A small-molecule ligand and the protein it binds are described below.
Small molecule (SMILES): O=P(O)(O)O[C@@H]1[C@H](O)[C@@H](CO[P](=O)(O)O[P](=O)(O)OC[C@H]2O[C@@H](O)[C@H](O)[C@@H]2O)O[C@H]1n1cnc2c1ncn1ccnc21

Sequence of chain 1.A:
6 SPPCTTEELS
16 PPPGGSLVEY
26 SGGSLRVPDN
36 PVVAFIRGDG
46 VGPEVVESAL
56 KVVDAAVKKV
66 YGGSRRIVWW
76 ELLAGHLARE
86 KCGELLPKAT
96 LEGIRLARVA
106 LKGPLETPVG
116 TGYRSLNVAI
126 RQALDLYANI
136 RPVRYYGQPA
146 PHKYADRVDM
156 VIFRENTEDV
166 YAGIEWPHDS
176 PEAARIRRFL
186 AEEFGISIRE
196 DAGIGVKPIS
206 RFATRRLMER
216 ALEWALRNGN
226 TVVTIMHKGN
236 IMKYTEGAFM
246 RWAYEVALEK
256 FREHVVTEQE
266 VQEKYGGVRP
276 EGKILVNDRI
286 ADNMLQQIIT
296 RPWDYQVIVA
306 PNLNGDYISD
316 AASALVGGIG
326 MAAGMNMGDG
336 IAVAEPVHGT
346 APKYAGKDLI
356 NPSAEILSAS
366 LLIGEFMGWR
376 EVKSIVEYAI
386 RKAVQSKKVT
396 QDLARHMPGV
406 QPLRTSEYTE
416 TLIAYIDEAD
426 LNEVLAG

Binding-site contacts:
Ligand atom C6 contacts residue SER69 of chain 1.A at 3.7 Å.
Ligand atom P3 contacts residue GLY373 of chain 1.A at 4.2 Å.
Ligand atom N6 contacts residue SER69 of chain 1.A at 2.5 Å (h-bond).
Ligand atom C8 contacts residue TYR66 of chain 1.A at 3.7 Å (hydrophobic).
Ligand atom N7 contacts residue SER69 of chain 1.A at 3.8 Å.
Ligand atom N3 contacts residue ARG70 of chain 1.A at 3.7 Å.
Ligand atom N1 contacts residue ARG70 of chain 1.A at 3.4 Å.
Ligand atom P3 contacts residue ARG375 of chain 1.A at 3.6 Å.
Ligand atom P3 contacts residue GLU376 of chain 1.A at 3.8 Å.
Ligand atom C1 contacts residue ASP34 of chain 1.A at 3.6 Å.
Ligand atom O2' contacts residue GLU376 of chain 1.A at 3.2 Å (salt-bridge).
Ligand atom C5 contacts residue TYR66 of chain 1.A at 3.9 Å (hydrophobic).
Ligand atom O8 contacts residue ARG375 of chain 1.A at 3.1 Å (salt-bridge).
Ligand atom C5 contacts residue ARG70 of chain 1.A at 4.1 Å.
Ligand atom O9 contacts residue TYR66 of chain 1.A at 3.8 Å.
Ligand atom C1 contacts residue ARG70 of chain 1.A at 3.6 Å.
Ligand atom O3' contacts residue GLU376 of chain 1.A at 3.7 Å.
Ligand atom O8 contacts residue TRP374 of chain 1.A at 3.3 Å.
Ligand atom O8 contacts residue TYR66 of chain 1.A at 2.5 Å (h-bond).
Ligand atom O9 contacts residue GLY373 of chain 1.A at 3.7 Å.
Ligand atom C9 contacts residue ASP34 of chain 1.A at 3.2 Å.
Ligand atom O9 contacts residue TRP374 of chain 1.A at 4.0 Å.
Ligand atom P3 contacts residue TYR66 of chain 1.A at 3.7 Å.
Ligand atom N7 contacts residue TYR66 of chain 1.A at 3.3 Å.
Ligand atom O7 contacts residue GLY373 of chain 1.A at 3.7 Å.
Ligand atom C2 contacts residue ARG70 of chain 1.A at 3.1 Å.
Ligand atom C1' contacts residue GLU376 of chain 1.A at 3.6 Å.
Ligand atom C6 contacts residue ARG70 of chain 1.A at 3.8 Å.
Ligand atom P3 contacts residue ARG70 of chain 1.A at 4.0 Å.
Ligand atom C9 contacts residue ARG70 of chain 1.A at 3.4 Å.
Ligand atom O7 contacts residue ARG375 of chain 1.A at 3.3 Å (salt-bridge).
Ligand atom O8 contacts residue GLU376 of chain 1.A at 2.7 Å (salt-bridge).
Ligand atom O7 contacts residue GLU376 of chain 1.A at 4.0 Å.
Ligand atom C4 contacts residue ARG70 of chain 1.A at 3.9 Å.
Ligand atom O9 contacts residue ARG70 of chain 1.A at 2.9 Å (salt-bridge).
Ligand atom O8 contacts residue ARG70 of chain 1.A at 4.1 Å.
Ligand atom C1 contacts residue SER69 of chain 1.A at 3.4 Å.
Ligand atom O9 contacts residue ARG375 of chain 1.A at 4.1 Å.
Ligand atom C2' contacts residue GLU376 of chain 1.A at 3.7 Å.
Ligand atom N6 contacts residue ARG70 of chain 1.A at 3.8 Å.